Binding-site contacts:
Ligand atom C18 contacts residue LEU96 of chain 1.A at 3.6 Å (hydrophobic).
Ligand atom N3 contacts residue ALA200 of chain 1.A at 3.3 Å (h-bond).
Ligand atom C9 contacts residue SER205 of chain 1.A at 3.5 Å.
Ligand atom C6 contacts residue GLY228 of chain 1.A at 3.5 Å.
Ligand atom C20 contacts residue GLY228 of chain 1.A at 3.3 Å.
Ligand atom S contacts residue GLY228 of chain 1.A at 3.4 Å (h-bond).
Ligand atom N4 contacts residue GLY228 of chain 1.A at 2.9 Å (h-bond).
Ligand atom C10 contacts residue ASP199 of chain 1.A at 3.6 Å.
Ligand atom N3 contacts residue ASP199 of chain 1.A at 2.8 Å (salt-bridge).
Ligand atom O1 contacts residue TRP227 of chain 1.A at 3.2 Å.
Ligand atom O2 contacts residue GLY228 of chain 1.A at 3.3 Å (h-bond).
Ligand atom N1 contacts residue SER226 of chain 1.A at 3.0 Å (h-bond).
Ligand atom N2 contacts residue GLY230 of chain 1.A at 2.9 Å (h-bond).
Ligand atom N3 contacts residue GLY238 of chain 1.A at 3.6 Å.
Ligand atom C4 contacts residue SER205 of chain 1.A at 3.6 Å.
Ligand atom O1 contacts residue GLY228 of chain 1.A at 3.0 Å (h-bond).
Ligand atom C9 contacts residue TRP227 of chain 1.A at 3.7 Å (hydrophobic).
Ligand atom C9 contacts residue SER226 of chain 1.A at 3.7 Å.
Ligand atom C3 contacts residue SER205 of chain 1.A at 3.0 Å.
Ligand atom C22 contacts residue GLY230 of chain 1.A at 3.7 Å.
Ligand atom O2 contacts residue GLU229 of chain 1.A at 3.5 Å.
Ligand atom C1 contacts residue LEU96 of chain 1.A at 3.7 Å (hydrophobic).
Ligand atom C3 contacts residue SER226 of chain 1.A at 3.6 Å.
Ligand atom C17 contacts residue GLU94 of chain 1.A at 3.4 Å.
Ligand atom C7 contacts residue GLY228 of chain 1.A at 3.6 Å.
Ligand atom C25 contacts residue GLU202 of chain 1.A at 3.7 Å.
Ligand atom C contacts residue TYR47 of chain 1.A at 3.6 Å (hydrophobic).
Ligand atom C8 contacts residue TRP227 of chain 1.A at 3.7 Å (hydrophobic).
Ligand atom N2 contacts residue ALA200 of chain 1.A at 3.1 Å (h-bond).
Ligand atom C10 contacts residue ALA200 of chain 1.A at 3.2 Å (hydrophobic).
Ligand atom N1 contacts residue HIS43 of chain 1.A at 3.5 Å (h-bond).
Ligand atom O contacts residue TRP50 of chain 1.A at 3.5 Å.
Ligand atom C16 contacts residue TYR47 of chain 1.A at 3.7 Å (hydrophobic).
Ligand atom C6 contacts residue GLY230 of chain 1.A at 3.7 Å.
Ligand atom O2 contacts residue GLY230 of chain 1.A at 2.9 Å (h-bond).
Ligand atom C23 contacts residue CYS231 of chain 1.A at 3.7 Å (hydrophobic).
Ligand atom C24 contacts residue GLU202 of chain 1.A at 3.6 Å.
Ligand atom C18 contacts residue ASN95 of chain 1.A at 3.7 Å.
Ligand atom C7 contacts residue TRP227 of chain 1.A at 3.7 Å (hydrophobic).
Ligand atom N2 contacts residue ASP199 of chain 1.A at 2.8 Å (salt-bridge).

The small molecule below binds the protein below.
Small molecule (SMILES): [H]/N=C(/N)c1ccc(CNC(=O)CN(C)C(=O)[C@@H](Cc2ccccc2)NS(=O)(=O)Cc2ccccc2)cc1

Sequence of chain 1.A:
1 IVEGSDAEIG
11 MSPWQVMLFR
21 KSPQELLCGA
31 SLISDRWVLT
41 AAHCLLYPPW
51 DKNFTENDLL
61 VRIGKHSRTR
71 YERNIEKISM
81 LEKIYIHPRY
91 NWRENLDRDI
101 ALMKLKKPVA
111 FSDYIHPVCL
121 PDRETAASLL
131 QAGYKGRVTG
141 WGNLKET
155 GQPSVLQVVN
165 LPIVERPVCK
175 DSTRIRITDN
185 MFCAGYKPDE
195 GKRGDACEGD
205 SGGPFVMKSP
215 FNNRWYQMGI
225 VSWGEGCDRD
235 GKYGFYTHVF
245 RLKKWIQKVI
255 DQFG